A protein and the small-molecule ligand that binds it are described below.
Small molecule (SMILES): CC(=O)N[C@@H]1[C@@H](O)[C@H](O)[C@@H](CO)O[C@H]1O

Binding-site contacts:
Ligand atom C3 contacts residue ASN101 of chain 1.B at 3.9 Å.
Ligand atom C5 contacts residue ASN101 of chain 1.B at 3.9 Å.
Ligand atom C8 contacts residue GLU104 of chain 1.B at 4.0 Å.
Ligand atom N2 contacts residue ASN101 of chain 1.B at 2.8 Å (h-bond).
Ligand atom O5 contacts residue ASN101 of chain 1.B at 2.5 Å (h-bond).
Ligand atom C2 contacts residue ASN101 of chain 1.B at 2.5 Å.
Ligand atom C7 contacts residue SER103 of chain 1.B at 3.8 Å.
Ligand atom C4 contacts residue ASN101 of chain 1.B at 4.4 Å.
Ligand atom O7 contacts residue SER103 of chain 1.B at 3.6 Å (h-bond).
Ligand atom O7 contacts residue ASN101 of chain 1.B at 3.3 Å.
Ligand atom C8 contacts residue SER103 of chain 1.B at 3.2 Å.
Ligand atom C7 contacts residue ASN101 of chain 1.B at 3.4 Å.
Ligand atom C1 contacts residue ASN101 of chain 1.B at 1.5 Å.
Ligand atom C8 contacts residue ASN101 of chain 1.B at 4.4 Å.

Sequence of chain 1.B:
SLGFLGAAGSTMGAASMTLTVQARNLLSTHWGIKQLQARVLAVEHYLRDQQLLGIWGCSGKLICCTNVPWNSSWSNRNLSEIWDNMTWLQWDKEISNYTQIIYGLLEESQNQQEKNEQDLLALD